Sequence of chain 1.B:
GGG

Binding-site contacts:
Ligand atom C3 contacts residue GLY1 of chain 1.B at 3.7 Å.
Ligand atom C2 contacts residue ASN83 of chain 1.A at 3.2 Å.
Ligand atom SD contacts residue ASN83 of chain 1.A at 4.3 Å.
Ligand atom C1 contacts residue CYS214 of chain 1.A at 3.5 Å (hydrophobic).
Ligand atom C1 contacts residue PHE102 of chain 1.A at 4.5 Å (hydrophobic).
Ligand atom SD contacts residue PHE102 of chain 1.A at 4.4 Å.
Ligand atom C3 contacts residue ARG224 of chain 1.A at 4.3 Å.
Ligand atom C1 contacts residue GLY1 of chain 1.B at 4.5 Å.
Ligand atom SD contacts residue CYS214 of chain 1.A at 2.2 Å (h-bond).
Ligand atom C5 contacts residue ILE173 of chain 1.A at 4.5 Å (hydrophobic).
Ligand atom C1 contacts residue TYR119 of chain 1.A at 3.9 Å (hydrophobic).
Ligand atom C4 contacts residue ASN83 of chain 1.A at 3.9 Å.
Ligand atom N1 contacts residue ASN83 of chain 1.A at 4.1 Å.
Ligand atom C5 contacts residue TYR119 of chain 1.A at 4.1 Å (hydrophobic).
Ligand atom SD contacts residue TYR119 of chain 1.A at 4.4 Å.
Ligand atom SD contacts residue GLY1 of chain 1.B at 3.4 Å (h-bond).
Ligand atom C5 contacts residue ASN83 of chain 1.A at 4.4 Å.
Ligand atom C1 contacts residue ASN83 of chain 1.A at 4.0 Å.

Sequence of chain 1.A:
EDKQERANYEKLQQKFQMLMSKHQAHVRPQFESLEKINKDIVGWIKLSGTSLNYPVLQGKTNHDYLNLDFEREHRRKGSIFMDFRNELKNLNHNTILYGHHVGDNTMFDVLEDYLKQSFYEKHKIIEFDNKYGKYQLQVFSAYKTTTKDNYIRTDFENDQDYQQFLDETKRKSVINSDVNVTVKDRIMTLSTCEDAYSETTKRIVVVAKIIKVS

The small molecule below binds the protein below.
Small molecule (SMILES): C[N+](C)(C)CCS